Binding-site contacts:
Ligand atom C9 contacts residue PHE328 of chain 1.B at 3.7 Å (hydrophobic).
Ligand atom C5 contacts residue TYR322 of chain 1.B at 3.4 Å (hydrophobic).
Ligand atom C5 contacts residue PHE328 of chain 1.B at 3.5 Å (hydrophobic).
Ligand atom C3 contacts residue MET316 of chain 1.B at 4.2 Å (hydrophobic).
Ligand atom N2 contacts residue TYR322 of chain 1.B at 3.7 Å.
Ligand atom N10 contacts residue TYR322 of chain 1.B at 2.8 Å (h-bond).
Ligand atom C15 contacts residue MET316 of chain 1.B at 4.1 Å (hydrophobic).
Ligand atom C8 contacts residue PHE328 of chain 1.B at 4.0 Å (hydrophobic).
Ligand atom C14 contacts residue GLU340 of chain 1.B at 4.1 Å.
Ligand atom N1 contacts residue PHE328 of chain 1.B at 3.7 Å.
Ligand atom C4 contacts residue PHE328 of chain 1.B at 3.4 Å (hydrophobic).
Ligand atom C7 contacts residue TYR322 of chain 1.B at 3.8 Å (hydrophobic).
Ligand atom C8 contacts residue LEU339 of chain 1.B at 4.3 Å (hydrophobic).
Ligand atom C3 contacts residue PHE328 of chain 1.B at 3.5 Å (hydrophobic).
Ligand atom C6 contacts residue PHE328 of chain 1.B at 4.0 Å (hydrophobic).
Ligand atom N1 contacts residue TYR322 of chain 1.B at 3.9 Å.
Ligand atom N2 contacts residue PHE328 of chain 1.B at 3.8 Å.
Ligand atom N10 contacts residue ASP325 of chain 1.B at 2.9 Å (salt-bridge).
Ligand atom C8 contacts residue VAL321 of chain 1.B at 4.2 Å (hydrophobic).
Ligand atom C15 contacts residue LEU339 of chain 1.B at 4.1 Å (hydrophobic).
Ligand atom C6 contacts residue LEU339 of chain 1.B at 4.2 Å (hydrophobic).
Ligand atom C13 contacts residue PHE328 of chain 1.B at 3.7 Å (hydrophobic).
Ligand atom C14 contacts residue LEU339 of chain 1.B at 4.2 Å (hydrophobic).
Ligand atom C4 contacts residue TYR322 of chain 1.B at 3.5 Å (hydrophobic).
Ligand atom C6 contacts residue TYR322 of chain 1.B at 3.9 Å (hydrophobic).
Ligand atom C7 contacts residue PHE328 of chain 1.B at 3.7 Å (hydrophobic).
Ligand atom C11 contacts residue PHE328 of chain 1.B at 3.9 Å (hydrophobic).
Ligand atom C13 contacts residue LEU339 of chain 1.B at 4.3 Å (hydrophobic).
Ligand atom C8 contacts residue MET316 of chain 1.B at 3.7 Å (hydrophobic).
Ligand atom C16 contacts residue HIS343 of chain 1.B at 3.9 Å.
Ligand atom C7 contacts residue LEU324 of chain 1.B at 3.7 Å (hydrophobic).
Ligand atom C15 contacts residue ASN317 of chain 1.B at 4.0 Å.
Ligand atom C7 contacts residue VAL321 of chain 1.B at 3.4 Å (hydrophobic).
Ligand atom C11 contacts residue VAL321 of chain 1.B at 3.9 Å (hydrophobic).
Ligand atom C12 contacts residue TYR322 of chain 1.B at 3.8 Å (hydrophobic).
Ligand atom C9 contacts residue ASP325 of chain 1.B at 3.3 Å.
Ligand atom C12 contacts residue LEU339 of chain 1.B at 4.1 Å (hydrophobic).
Ligand atom C16 contacts residue LEU339 of chain 1.B at 3.9 Å (hydrophobic).
Ligand atom C12 contacts residue MET316 of chain 1.B at 3.6 Å (hydrophobic).
Ligand atom C9 contacts residue TYR322 of chain 1.B at 3.2 Å (hydrophobic).

Sequence of chain 1.B:
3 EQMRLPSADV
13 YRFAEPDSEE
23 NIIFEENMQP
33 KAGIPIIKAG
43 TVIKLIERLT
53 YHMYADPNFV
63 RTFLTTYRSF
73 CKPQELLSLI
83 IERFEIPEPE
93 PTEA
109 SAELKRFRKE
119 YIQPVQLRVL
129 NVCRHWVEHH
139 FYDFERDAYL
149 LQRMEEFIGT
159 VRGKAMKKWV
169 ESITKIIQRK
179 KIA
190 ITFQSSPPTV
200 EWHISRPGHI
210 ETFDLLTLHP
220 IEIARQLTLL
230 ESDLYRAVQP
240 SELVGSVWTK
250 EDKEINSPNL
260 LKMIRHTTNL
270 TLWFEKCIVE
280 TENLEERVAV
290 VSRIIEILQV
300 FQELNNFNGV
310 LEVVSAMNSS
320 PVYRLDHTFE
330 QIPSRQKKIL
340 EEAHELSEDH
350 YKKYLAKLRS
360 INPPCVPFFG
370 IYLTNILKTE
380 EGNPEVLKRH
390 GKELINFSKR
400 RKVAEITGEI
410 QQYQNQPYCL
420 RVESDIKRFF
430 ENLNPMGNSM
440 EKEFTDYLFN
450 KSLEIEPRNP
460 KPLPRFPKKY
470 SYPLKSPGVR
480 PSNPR

A small-molecule ligand and the protein it binds are described below.
Small molecule (SMILES): NCc1nn(-c2ccccc2)c2c1CCC2